Sequence of chain 1.B:
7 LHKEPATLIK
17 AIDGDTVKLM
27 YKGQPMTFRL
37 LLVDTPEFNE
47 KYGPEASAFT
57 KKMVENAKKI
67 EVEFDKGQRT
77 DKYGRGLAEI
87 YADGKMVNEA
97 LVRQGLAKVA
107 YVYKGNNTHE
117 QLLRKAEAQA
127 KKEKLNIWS

Binding-site contacts:
Ligand atom O1P contacts residue LYS78 of chain 1.B at 3.1 Å (salt-bridge).
Ligand atom O4 contacts residue TYR109 of chain 1.B at 3.7 Å.
Ligand atom P1 contacts residue LYS78 of chain 1.B at 4.0 Å.
Ligand atom C2 contacts residue ASP77 of chain 1.B at 4.0 Å.
Ligand atom P2 contacts residue ARG35 of chain 1.B at 3.5 Å.
Ligand atom O4 contacts residue LEU83 of chain 1.B at 3.4 Å.
Ligand atom P1 contacts residue TYR79 of chain 1.B at 3.7 Å.
Ligand atom C5' contacts residue TYR107 of chain 1.B at 3.3 Å (hydrophobic).
Ligand atom N1 contacts residue TYR109 of chain 1.B at 4.0 Å.
Ligand atom C5M contacts residue TYR107 of chain 1.B at 3.7 Å (hydrophobic).
Ligand atom O6P contacts residue ASP40 of chain 1.B at 3.5 Å (salt-bridge).
Ligand atom O2 contacts residue TYR109 of chain 1.B at 3.9 Å.
Ligand atom O4P contacts residue ARG35 of chain 1.B at 2.9 Å (salt-bridge).
Ligand atom C2' contacts residue TYR109 of chain 1.B at 3.7 Å (hydrophobic).
Ligand atom C2' contacts residue TYR107 of chain 1.B at 4.1 Å (hydrophobic).
Ligand atom O4P contacts residue ARG81 of chain 1.B at 2.8 Å (salt-bridge).
Ligand atom O2P contacts residue TYR79 of chain 1.B at 2.8 Å (h-bond).
Ligand atom O1P contacts residue TYR79 of chain 1.B at 3.5 Å (h-bond).
Ligand atom C4 contacts residue LEU83 of chain 1.B at 3.4 Å (hydrophobic).
Ligand atom O5' contacts residue ARG81 of chain 1.B at 3.2 Å (salt-bridge).
Ligand atom C5 contacts residue TYR107 of chain 1.B at 4.0 Å (hydrophobic).
Ligand atom P2 contacts residue ARG81 of chain 1.B at 4.0 Å.
Ligand atom O2 contacts residue ASP77 of chain 1.B at 3.8 Å.
Ligand atom N3 contacts residue LEU83 of chain 1.B at 3.5 Å.
Ligand atom C4 contacts residue TYR109 of chain 1.B at 3.5 Å (hydrophobic).
Ligand atom O4 contacts residue LEU37 of chain 1.B at 4.0 Å.
Ligand atom C5 contacts residue LEU83 of chain 1.B at 3.9 Å (hydrophobic).
Ligand atom O6P contacts residue CA1 of chain 1.E at 3.2 Å.
Ligand atom C2 contacts residue TYR109 of chain 1.B at 3.8 Å (hydrophobic).
Ligand atom O6P contacts residue TYR107 of chain 1.B at 3.9 Å.
Ligand atom C4' contacts residue ARG81 of chain 1.B at 3.8 Å.
Ligand atom N3 contacts residue TYR109 of chain 1.B at 3.3 Å.
Ligand atom O6P contacts residue ARG35 of chain 1.B at 2.7 Å (salt-bridge).
Ligand atom O5' contacts residue ARG35 of chain 1.B at 3.6 Å (salt-bridge).
Ligand atom C5M contacts residue LEU36 of chain 1.B at 3.9 Å (hydrophobic).
Ligand atom C3' contacts residue TYR107 of chain 1.B at 4.0 Å (hydrophobic).
Ligand atom O4' contacts residue ARG81 of chain 1.B at 3.0 Å (salt-bridge).
Ligand atom C1' contacts residue ARG81 of chain 1.B at 4.1 Å.
Ligand atom C5M contacts residue ARG35 of chain 1.B at 3.6 Å.
Ligand atom O3' contacts residue LYS78 of chain 1.B at 3.5 Å.

This protein binds this small molecule.
Small molecule (SMILES): Cc1cn([C@H]2C[C@H](OP(=O)(O)O)[C@@H](COP(=O)(O)O)O2)c(=O)[nH]c1=O